Sequence of chain 1.A:
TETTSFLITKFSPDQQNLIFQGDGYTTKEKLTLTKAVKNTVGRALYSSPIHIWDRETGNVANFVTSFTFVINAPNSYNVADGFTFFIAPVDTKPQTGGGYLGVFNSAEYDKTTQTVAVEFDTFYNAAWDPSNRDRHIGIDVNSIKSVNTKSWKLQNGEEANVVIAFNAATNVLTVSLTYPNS

Binding-site contacts:
Ligand atom C6 contacts residue PHE123 of chain 1.A at 3.6 Å (hydrophobic).
Ligand atom O5 contacts residue ALA30 of chain 1.B at 3.0 Å (h-bond).
Ligand atom C6 contacts residue PHE123 of chain 1.A at 3.9 Å (hydrophobic).
Ligand atom C6 contacts residue ALA80 of chain 1.A at 3.7 Å (hydrophobic).
Ligand atom O6 contacts residue ALA30 of chain 1.B at 3.4 Å.
Ligand atom O6 contacts residue GLU31 of chain 1.B at 3.2 Å (salt-bridge).
Ligand atom C6 contacts residue GLU31 of chain 1.B at 3.8 Å.
Ligand atom O3 contacts residue ASN125 of chain 1.A at 4.2 Å.
Ligand atom C3 contacts residue ASN125 of chain 1.A at 4.0 Å.
Ligand atom C3 contacts residue GLY99 of chain 1.A at 3.8 Å.
Ligand atom O6 contacts residue ALA30 of chain 1.B at 3.2 Å (h-bond).
Ligand atom O5 contacts residue GLY29 of chain 1.B at 4.0 Å.
Ligand atom C6 contacts residue GLU31 of chain 1.B at 3.9 Å.
Ligand atom C4 contacts residue GLY99 of chain 1.A at 3.6 Å.
Ligand atom C6 contacts residue ALA30 of chain 1.B at 3.9 Å (hydrophobic).
Ligand atom C4 contacts residue PHE123 of chain 1.A at 4.0 Å (hydrophobic).
Ligand atom O6 contacts residue GLY29 of chain 1.B at 3.3 Å.
Ligand atom O6 contacts residue ASP81 of chain 1.A at 2.8 Å (salt-bridge).
Ligand atom O5 contacts residue ALA30 of chain 1.B at 3.3 Å.
Ligand atom O4 contacts residue PHE123 of chain 1.A at 3.5 Å.
Ligand atom C5 contacts residue ALA30 of chain 1.B at 4.1 Å (hydrophobic).
Ligand atom C6 contacts residue ASP81 of chain 1.A at 3.7 Å.
Ligand atom C4 contacts residue ASP81 of chain 1.A at 3.4 Å.
Ligand atom O4 contacts residue ASP81 of chain 1.A at 2.5 Å (salt-bridge).
Ligand atom C5 contacts residue ALA30 of chain 1.B at 4.1 Å (hydrophobic).
Ligand atom O3 contacts residue GLY99 of chain 1.A at 2.9 Å (h-bond).
Ligand atom O3 contacts residue GLY98 of chain 1.A at 3.6 Å.
Ligand atom C5 contacts residue ASP81 of chain 1.A at 4.1 Å.
Ligand atom O4 contacts residue ASN125 of chain 1.A at 2.9 Å (h-bond).
Ligand atom O6 contacts residue GLU31 of chain 1.B at 2.8 Å (salt-bridge).
Ligand atom O4 contacts residue GLY98 of chain 1.A at 4.1 Å.
Ligand atom O4 contacts residue PHE123 of chain 1.A at 4.2 Å.
Ligand atom O4 contacts residue GLY99 of chain 1.A at 3.2 Å (h-bond).
Ligand atom O5 contacts residue GLU31 of chain 1.B at 4.3 Å.
Ligand atom C6 contacts residue ALA30 of chain 1.B at 4.0 Å (hydrophobic).
Ligand atom O6 contacts residue ALA80 of chain 1.A at 3.2 Å.
Ligand atom C4 contacts residue GLY98 of chain 1.A at 4.3 Å.
Ligand atom C4 contacts residue ASN125 of chain 1.A at 4.0 Å.
Ligand atom C5 contacts residue PHE123 of chain 1.A at 3.7 Å (hydrophobic).
Ligand atom C1 contacts residue ALA30 of chain 1.B at 3.8 Å (hydrophobic).

A small-molecule ligand and the protein it binds are described below.
Small molecule (SMILES): OC[C@H]1O[C@@](CO)(O[C@H]2O[C@H](CO)[C@@H](O)[C@H](O)[C@H]2O)[C@@H](O)[C@@H]1O

Sequence of chain 1.B:
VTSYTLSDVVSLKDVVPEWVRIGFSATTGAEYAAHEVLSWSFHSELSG